Binding-site contacts:
Ligand atom OP1 contacts residue ARG109 of chain 1.E at 2.5 Å (salt-bridge).
Ligand atom N contacts residue GLU81 of chain 1.E at 3.1 Å (salt-bridge).
Ligand atom C5 contacts residue TYR160 of chain 1.E at 3.6 Å (hydrophobic).
Ligand atom C6 contacts residue SER162 of chain 1.E at 3.3 Å.
Ligand atom C4 contacts residue TYR187 of chain 1.E at 3.2 Å (hydrophobic).
Ligand atom OXT contacts residue ARG294 of chain 1.E at 2.7 Å (salt-bridge).
Ligand atom O contacts residue HIS182 of chain 1.E at 3.4 Å (h-bond).
Ligand atom C contacts residue ARG294 of chain 1.E at 3.6 Å.
Ligand atom N1 contacts residue SER162 of chain 1.E at 3.5 Å (h-bond).
Ligand atom CA contacts residue HIS222 of chain 1.E at 3.8 Å.
Ligand atom N contacts residue GLN296 of chain 1.E at 3.5 Å (h-bond).
Ligand atom O contacts residue TYR160 of chain 1.E at 2.9 Å (h-bond).
Ligand atom OP3 contacts residue ARG109 of chain 1.E at 3.0 Å (salt-bridge).
Ligand atom C5A contacts residue TYR187 of chain 1.E at 3.0 Å (hydrophobic).
Ligand atom C2A contacts residue ASP219 of chain 1.E at 3.5 Å.
Ligand atom C2 contacts residue HIS182 of chain 1.E at 3.8 Å.
Ligand atom C contacts residue HIS222 of chain 1.E at 3.6 Å.
Ligand atom C2A contacts residue HIS182 of chain 1.E at 3.6 Å.
Ligand atom C3 contacts residue TYR187 of chain 1.E at 3.6 Å (hydrophobic).
Ligand atom OXT contacts residue HIS222 of chain 1.E at 2.7 Å (h-bond).
Ligand atom OP3 contacts residue SER162 of chain 1.E at 3.3 Å.
Ligand atom C4A contacts residue TYR187 of chain 1.E at 3.3 Å (hydrophobic).
Ligand atom C5 contacts residue TYR187 of chain 1.E at 3.2 Å (hydrophobic).
Ligand atom O3 contacts residue HIS182 of chain 1.E at 3.7 Å.
Ligand atom C contacts residue HIS182 of chain 1.E at 3.6 Å.
Ligand atom O3 contacts residue ASN223 of chain 1.E at 3.2 Å (h-bond).
Ligand atom C6 contacts residue TYR160 of chain 1.E at 3.7 Å (hydrophobic).
Ligand atom P contacts residue SER114 of chain 1.E at 3.7 Å.
Ligand atom C4A contacts residue ASN223 of chain 1.E at 3.4 Å.
Ligand atom C2A contacts residue GLY220 of chain 1.E at 3.3 Å.
Ligand atom ND contacts residue TYR160 of chain 1.E at 3.7 Å.
Ligand atom O contacts residue MET106 of chain 1.E at 3.6 Å.
Ligand atom OP2 contacts residue ARG192 of chain 1.E at 3.2 Å (salt-bridge).
Ligand atom C6 contacts residue TYR187 of chain 1.E at 3.4 Å (hydrophobic).
Ligand atom O contacts residue GLU81 of chain 1.E at 3.5 Å (salt-bridge).
Ligand atom OP3 contacts residue SER114 of chain 1.E at 2.5 Å (h-bond).
Ligand atom P contacts residue ARG109 of chain 1.E at 3.5 Å.
Ligand atom OP2 contacts residue TYR187 of chain 1.E at 3.5 Å (h-bond).
Ligand atom OXT contacts residue HIS182 of chain 1.E at 2.9 Å (h-bond).
Ligand atom C3 contacts residue ASN223 of chain 1.E at 3.7 Å.

Sequence of chain 1.E:
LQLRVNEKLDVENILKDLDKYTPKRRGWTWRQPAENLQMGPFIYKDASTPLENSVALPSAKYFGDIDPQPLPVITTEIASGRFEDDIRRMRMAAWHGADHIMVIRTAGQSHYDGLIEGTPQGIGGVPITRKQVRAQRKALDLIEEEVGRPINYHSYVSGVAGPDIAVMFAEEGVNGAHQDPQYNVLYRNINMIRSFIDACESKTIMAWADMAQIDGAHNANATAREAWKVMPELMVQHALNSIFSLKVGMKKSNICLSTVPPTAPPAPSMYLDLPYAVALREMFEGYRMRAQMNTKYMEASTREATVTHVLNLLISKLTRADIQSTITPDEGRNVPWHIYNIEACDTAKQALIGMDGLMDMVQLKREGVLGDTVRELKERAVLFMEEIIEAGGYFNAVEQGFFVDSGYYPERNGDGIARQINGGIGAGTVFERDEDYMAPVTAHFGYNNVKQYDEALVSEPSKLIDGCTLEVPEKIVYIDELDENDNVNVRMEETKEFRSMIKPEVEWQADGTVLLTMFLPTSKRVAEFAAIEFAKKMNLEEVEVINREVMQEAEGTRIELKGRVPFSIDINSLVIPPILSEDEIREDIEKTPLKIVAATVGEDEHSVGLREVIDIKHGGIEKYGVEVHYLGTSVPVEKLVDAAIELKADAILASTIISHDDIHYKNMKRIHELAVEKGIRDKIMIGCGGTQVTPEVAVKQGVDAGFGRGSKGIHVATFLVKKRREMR

This small molecule binds to this protein.
Small molecule (SMILES): Cc1ncc(COP(=O)(O)O)c(/C=N\CC[C@H](N)C(=O)O)c1O